Sequence of chain 2.C:
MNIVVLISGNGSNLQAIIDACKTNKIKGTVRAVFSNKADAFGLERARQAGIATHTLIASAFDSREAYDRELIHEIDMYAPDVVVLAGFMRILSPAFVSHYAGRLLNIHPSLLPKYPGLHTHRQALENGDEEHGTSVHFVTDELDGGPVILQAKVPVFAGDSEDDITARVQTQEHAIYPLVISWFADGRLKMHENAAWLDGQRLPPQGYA

Binding-site contacts:
Ligand atom O28 contacts residue GLN170 of chain 2.C at 3.2 Å (h-bond).
Ligand atom C contacts residue ARG64 of chain 2.C at 3.6 Å.
Ligand atom C27 contacts residue GLY87 of chain 2.C at 3.6 Å.
Ligand atom C20 contacts residue PRO109 of chain 2.C at 3.4 Å (hydrophobic).
Ligand atom C7 contacts residue ARG90 of chain 2.C at 3.6 Å.
Ligand atom N18 contacts residue HIS108 of chain 2.C at 3.2 Å (h-bond).
Ligand atom OT contacts residue ARG90 of chain 2.C at 3.6 Å.
Ligand atom P29 contacts residue GLY11 of chain 2.C at 3.6 Å.
Ligand atom C24 contacts residue GLU173 of chain 2.C at 3.2 Å.
Ligand atom P29 contacts residue SER12 of chain 2.C at 3.5 Å.
Ligand atom C17 contacts residue ILE91 of chain 2.C at 3.6 Å (hydrophobic).
Ligand atom O31 contacts residue ASN10 of chain 2.C at 3.5 Å (h-bond).
Ligand atom O24 contacts residue GLU173 of chain 2.C at 2.6 Å (salt-bridge).
Ligand atom C7 contacts residue PHE88 of chain 2.C at 3.4 Å (hydrophobic).
Ligand atom N contacts residue MET89 of chain 2.C at 3.0 Å (h-bond).
Ligand atom N1 contacts residue LEU92 of chain 2.C at 3.0 Å (h-bond).
Ligand atom OT contacts residue ILE91 of chain 2.C at 2.9 Å (h-bond).
Ligand atom NA2 contacts residue VAL97 of chain 2.C at 2.9 Å.
Ligand atom O30 contacts residue ASN13 of chain 2.C at 2.9 Å (h-bond).
Ligand atom C8 contacts residue ILE91 of chain 2.C at 3.6 Å (hydrophobic).
Ligand atom O31 contacts residue SER12 of chain 2.C at 2.6 Å (h-bond).
Ligand atom NA2 contacts residue LEU92 of chain 2.C at 2.8 Å (h-bond).
Ligand atom O contacts residue ARG64 of chain 2.C at 3.1 Å (salt-bridge).
Ligand atom C23 contacts residue GLU173 of chain 2.C at 3.6 Å.
Ligand atom OT contacts residue ARG64 of chain 2.C at 2.8 Å (salt-bridge).
Ligand atom C16 contacts residue MET89 of chain 2.C at 3.2 Å (hydrophobic).
Ligand atom O23 contacts residue GLU173 of chain 2.C at 2.6 Å (salt-bridge).
Ligand atom O20 contacts residue PRO109 of chain 2.C at 3.5 Å.
Ligand atom O24 contacts residue GLN170 of chain 2.C at 3.2 Å (h-bond).
Ligand atom O20 contacts residue MET89 of chain 2.C at 3.6 Å.
Ligand atom O31 contacts residue GLY11 of chain 2.C at 3.6 Å (h-bond).
Ligand atom O23 contacts residue PRO109 of chain 2.C at 3.3 Å.
Ligand atom N3 contacts residue VAL139 of chain 2.C at 3.5 Å.
Ligand atom C15 contacts residue MET89 of chain 2.C at 3.6 Å (hydrophobic).
Ligand atom C12 contacts residue ILE91 of chain 2.C at 3.5 Å (hydrophobic).
Ligand atom O32 contacts residue GLY11 of chain 2.C at 2.9 Å (h-bond).
Ligand atom O30 contacts residue SER12 of chain 2.C at 3.4 Å (h-bond).
Ligand atom O23 contacts residue ILE107 of chain 2.C at 3.6 Å.
Ligand atom C19 contacts residue PRO109 of chain 2.C at 3.6 Å (hydrophobic).
Ligand atom C8 contacts residue ARG90 of chain 2.C at 3.1 Å.

This small molecule binds to this protein.
Small molecule (SMILES): Nc1nc(O)c2cc(C[C@@](O)(CNCC(=O)N[C@@H]3O[C@H](COP(=O)(O)O)[C@@H](O)[C@H]3O)c3ccc(C(=O)N[C@@H](CCC(=O)O)C(=O)O)cc3)ccc2n1